Binding-site contacts:
Ligand atom O25 contacts residue ALA159 of chain 1.B at 3.5 Å.
Ligand atom C16 contacts residue VAL157 of chain 1.B at 3.8 Å (hydrophobic).
Ligand atom C18 contacts residue VAL157 of chain 1.B at 3.1 Å (hydrophobic).
Ligand atom N24 contacts residue GLU89 of chain 1.B at 3.8 Å.
Ligand atom C06 contacts residue GLY94 of chain 1.B at 3.9 Å.
Ligand atom N24 contacts residue ALA91 of chain 1.B at 3.0 Å (h-bond).
Ligand atom C16 contacts residue GLY18 of chain 1.B at 3.7 Å.
Ligand atom C05 contacts residue ALA91 of chain 1.B at 2.8 Å (hydrophobic).
Ligand atom C03 contacts residue GLY94 of chain 1.B at 3.8 Å.
Ligand atom N13 contacts residue VAL25 of chain 1.B at 3.8 Å.
Ligand atom C19 contacts residue VAL157 of chain 1.B at 3.2 Å (hydrophobic).
Ligand atom C05 contacts residue GLY94 of chain 1.B at 3.4 Å.
Ligand atom C17 contacts residue VAL157 of chain 1.B at 3.3 Å (hydrophobic).
Ligand atom C07 contacts residue GLY94 of chain 1.B at 3.7 Å.
Ligand atom C22 contacts residue LEU141 of chain 1.B at 3.7 Å (hydrophobic).
Ligand atom C18 contacts residue GLU138 of chain 1.B at 3.6 Å.
Ligand atom N24 contacts residue TYR90 of chain 1.B at 3.8 Å.
Ligand atom N11 contacts residue LEU141 of chain 1.B at 3.5 Å.
Ligand atom C05 contacts residue TYR90 of chain 1.B at 3.8 Å (hydrophobic).
Ligand atom C08 contacts residue GLY94 of chain 1.B at 3.5 Å.
Ligand atom C05 contacts residue PRO92 of chain 1.B at 3.5 Å (hydrophobic).
Ligand atom C18 contacts residue THR95 of chain 1.B at 3.6 Å.
Ligand atom C15 contacts residue VAL157 of chain 1.B at 3.6 Å (hydrophobic).
Ligand atom C23 contacts residue GLU89 of chain 1.B at 3.2 Å.
Ligand atom C10 contacts residue ALA91 of chain 1.B at 3.6 Å (hydrophobic).
Ligand atom C04 contacts residue GLY94 of chain 1.B at 3.5 Å.
Ligand atom N21 contacts residue ALA151 of chain 1.B at 3.0 Å.
Ligand atom O25 contacts residue ARG15 of chain 1.B at 3.6 Å.
Ligand atom C14 contacts residue VAL157 of chain 1.B at 3.3 Å (hydrophobic).
Ligand atom N09 contacts residue ALA91 of chain 1.B at 2.4 Å (h-bond).
Ligand atom C12 contacts residue LEU141 of chain 1.B at 3.5 Å (hydrophobic).
Ligand atom C10 contacts residue LEU141 of chain 1.B at 3.7 Å (hydrophobic).
Ligand atom C20 contacts residue GLU138 of chain 1.B at 3.8 Å.
Ligand atom C08 contacts residue ALA91 of chain 1.B at 3.0 Å (hydrophobic).
Ligand atom O25 contacts residue LEU17 of chain 1.B at 3.7 Å.
Ligand atom C04 contacts residue PRO92 of chain 1.B at 3.7 Å (hydrophobic).
Ligand atom C17 contacts residue THR95 of chain 1.B at 3.8 Å.
Ligand atom O01 contacts residue ARG15 of chain 1.B at 3.5 Å (salt-bridge).
Ligand atom C23 contacts residue ALA38 of chain 1.B at 3.4 Å (hydrophobic).
Ligand atom C02 contacts residue ARG15 of chain 1.B at 3.5 Å.

Sequence of chain 1.B:
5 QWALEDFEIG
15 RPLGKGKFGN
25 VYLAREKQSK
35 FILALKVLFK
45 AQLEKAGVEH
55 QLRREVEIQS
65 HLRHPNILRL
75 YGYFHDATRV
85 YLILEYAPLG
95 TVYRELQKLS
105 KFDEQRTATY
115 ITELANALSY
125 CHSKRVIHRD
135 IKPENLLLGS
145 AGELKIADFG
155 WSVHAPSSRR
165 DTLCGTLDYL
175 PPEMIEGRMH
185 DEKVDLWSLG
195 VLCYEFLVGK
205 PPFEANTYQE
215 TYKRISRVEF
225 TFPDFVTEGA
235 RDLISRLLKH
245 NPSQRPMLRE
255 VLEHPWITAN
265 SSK

The small molecule below binds the protein below.
Small molecule (SMILES): N#Cc1ccccc1Nc1ccnc(Nc2ccc(C(=O)O)cc2)n1